Binding-site contacts:
Ligand atom CA contacts residue ASP274 of chain 1.C at 4.0 Å.
Ligand atom N contacts residue LYS275 of chain 1.C at 3.7 Å.
Ligand atom C contacts residue GLY277 of chain 1.C at 4.0 Å.
Ligand atom CG2 contacts residue GLN298 of chain 1.C at 3.4 Å.
Ligand atom O contacts residue GLU278 of chain 1.C at 2.9 Å (salt-bridge).
Ligand atom C contacts residue ALA279 of chain 1.C at 3.8 Å (hydrophobic).
Ligand atom OXT contacts residue ASN125 of chain 1.D at 3.7 Å.
Ligand atom CA contacts residue LYS275 of chain 1.C at 3.2 Å.
Ligand atom CA contacts residue GLU278 of chain 1.C at 4.2 Å.
Ligand atom OXT contacts residue LYS275 of chain 1.C at 3.9 Å.
Ligand atom CA contacts residue ILE126 of chain 1.D at 3.7 Å (hydrophobic).
Ligand atom C contacts residue ILE126 of chain 1.D at 4.1 Å (hydrophobic).
Ligand atom O contacts residue PRO276 of chain 1.C at 3.9 Å.
Ligand atom N contacts residue ASN125 of chain 1.D at 2.8 Å (h-bond).
Ligand atom CG2 contacts residue THR308 of chain 1.C at 3.6 Å.
Ligand atom N contacts residue ASP274 of chain 1.C at 2.7 Å (salt-bridge).
Ligand atom C contacts residue ASN125 of chain 1.D at 4.0 Å.
Ligand atom O contacts residue ALA279 of chain 1.C at 2.8 Å (h-bond).
Ligand atom CA contacts residue ALA279 of chain 1.C at 4.2 Å (hydrophobic).
Ligand atom C contacts residue PRO276 of chain 1.C at 4.1 Å (hydrophobic).
Ligand atom OG1 contacts residue ILE126 of chain 1.D at 3.1 Å (h-bond).
Ligand atom CB contacts residue ALA279 of chain 1.C at 3.9 Å (hydrophobic).
Ligand atom OXT contacts residue ILE126 of chain 1.D at 3.0 Å (h-bond).
Ligand atom CA contacts residue ASN125 of chain 1.D at 3.8 Å.
Ligand atom C contacts residue GLU278 of chain 1.C at 3.9 Å.
Ligand atom CB contacts residue GLN298 of chain 1.C at 3.5 Å.
Ligand atom CB contacts residue ILE126 of chain 1.D at 3.9 Å (hydrophobic).
Ligand atom OXT contacts residue GLY277 of chain 1.C at 4.2 Å.
Ligand atom O contacts residue LYS275 of chain 1.C at 3.4 Å (salt-bridge).
Ligand atom OG1 contacts residue ILE129 of chain 1.D at 4.3 Å.
Ligand atom N contacts residue ILE126 of chain 1.D at 2.7 Å (h-bond).
Ligand atom OG1 contacts residue ALA279 of chain 1.C at 3.9 Å.
Ligand atom O contacts residue GLY277 of chain 1.C at 3.3 Å (h-bond).
Ligand atom CG2 contacts residue SER273 of chain 1.C at 3.8 Å.
Ligand atom CG2 contacts residue ASP274 of chain 1.C at 3.9 Å.
Ligand atom C contacts residue LYS275 of chain 1.C at 3.3 Å.
Ligand atom OG1 contacts residue GLN298 of chain 1.C at 2.7 Å (h-bond).
Ligand atom CG2 contacts residue ILE126 of chain 1.D at 4.3 Å (hydrophobic).
Ligand atom CA contacts residue SER273 of chain 1.C at 4.1 Å.
Ligand atom OXT contacts residue PRO276 of chain 1.C at 4.0 Å.

Sequence of chain 1.D:
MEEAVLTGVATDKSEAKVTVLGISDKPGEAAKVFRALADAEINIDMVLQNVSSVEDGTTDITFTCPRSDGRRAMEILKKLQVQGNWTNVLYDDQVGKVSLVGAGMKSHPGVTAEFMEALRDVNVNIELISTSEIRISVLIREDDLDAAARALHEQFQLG

Sequence of chain 1.C:
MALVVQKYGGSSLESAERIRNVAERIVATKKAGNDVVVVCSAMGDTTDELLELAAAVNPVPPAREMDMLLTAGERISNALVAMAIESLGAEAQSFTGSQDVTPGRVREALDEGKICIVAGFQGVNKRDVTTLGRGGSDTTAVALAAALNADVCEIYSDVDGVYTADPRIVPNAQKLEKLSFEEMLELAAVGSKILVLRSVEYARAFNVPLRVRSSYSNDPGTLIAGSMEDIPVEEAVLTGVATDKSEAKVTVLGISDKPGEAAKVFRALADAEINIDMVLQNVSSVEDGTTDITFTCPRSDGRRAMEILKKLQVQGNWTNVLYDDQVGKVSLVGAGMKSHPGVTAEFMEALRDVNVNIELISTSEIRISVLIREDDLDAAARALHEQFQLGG

A small-molecule ligand and the protein it binds are described below.
Small molecule (SMILES): C[C@@H](O)[C@H](N)C(=O)O